Sequence of chain 1.D:
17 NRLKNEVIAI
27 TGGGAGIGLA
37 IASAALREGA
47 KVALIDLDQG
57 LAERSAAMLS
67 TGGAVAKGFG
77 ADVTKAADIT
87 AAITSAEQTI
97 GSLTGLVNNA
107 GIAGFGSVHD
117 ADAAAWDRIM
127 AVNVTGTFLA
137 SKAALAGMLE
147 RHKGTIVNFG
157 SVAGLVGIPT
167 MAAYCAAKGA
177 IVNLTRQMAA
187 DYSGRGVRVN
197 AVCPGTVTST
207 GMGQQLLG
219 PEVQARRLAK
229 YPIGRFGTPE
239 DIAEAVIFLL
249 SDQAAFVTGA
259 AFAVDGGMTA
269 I

The small molecule below binds the protein below.
Small molecule (SMILES): C[C@H](O)CSCCS(=O)(=O)O

Binding-site contacts:
Ligand atom CAI contacts residue LEU212 of chain 1.D at 4.3 Å (hydrophobic).
Ligand atom CAF contacts residue THR202 of chain 1.D at 3.4 Å.
Ligand atom OAB contacts residue ARG225 of chain 1.D at 3.2 Å.
Ligand atom CAI contacts residue THR202 of chain 1.D at 3.9 Å.
Ligand atom CAJ contacts residue NAI1 of chain 1.K at 3.3 Å.
Ligand atom CAG contacts residue THR202 of chain 1.D at 4.0 Å.
Ligand atom OAL contacts residue MET266 of chain 1.D at 3.6 Å.
Ligand atom CAF contacts residue VAL158 of chain 1.D at 3.8 Å (hydrophobic).
Ligand atom CAI contacts residue NAI1 of chain 1.K at 4.1 Å.
Ligand atom SAH contacts residue SER157 of chain 1.D at 4.3 Å.
Ligand atom OAD contacts residue ILE164 of chain 1.D at 3.9 Å.
Ligand atom CAJ contacts residue TYR170 of chain 1.D at 3.7 Å (hydrophobic).
Ligand atom CAI contacts residue SER157 of chain 1.D at 4.0 Å.
Ligand atom OAL contacts residue LYS228 of chain 1.D at 4.1 Å.
Ligand atom CAG contacts residue ILE164 of chain 1.D at 4.0 Å (hydrophobic).
Ligand atom SAE contacts residue THR202 of chain 1.D at 3.4 Å (h-bond).
Ligand atom CAJ contacts residue SER157 of chain 1.D at 3.7 Å.
Ligand atom OAC contacts residue TYR170 of chain 1.D at 2.8 Å (h-bond).
Ligand atom OAL contacts residue TYR229 of chain 1.D at 2.8 Å (h-bond).
Ligand atom CAF contacts residue ILE164 of chain 1.D at 4.1 Å (hydrophobic).
Ligand atom SAH contacts residue MET167 of chain 1.D at 4.1 Å.
Ligand atom SAH contacts residue ALA159 of chain 1.D at 3.9 Å.
Ligand atom SAE contacts residue TYR229 of chain 1.D at 3.8 Å.
Ligand atom OAL contacts residue VAL158 of chain 1.D at 4.5 Å.
Ligand atom OAC contacts residue ALA159 of chain 1.D at 4.3 Å.
Ligand atom CAG contacts residue LEU212 of chain 1.D at 4.0 Å (hydrophobic).
Ligand atom OAL contacts residue THR202 of chain 1.D at 3.7 Å.
Ligand atom CAG contacts residue MET167 of chain 1.D at 4.5 Å (hydrophobic).
Ligand atom SAH contacts residue TYR170 of chain 1.D at 4.2 Å.
Ligand atom SAE contacts residue ARG225 of chain 1.D at 4.4 Å.
Ligand atom CAK contacts residue TYR170 of chain 1.D at 3.5 Å (hydrophobic).
Ligand atom CAK contacts residue NAI1 of chain 1.K at 4.0 Å.
Ligand atom OAB contacts residue LEU212 of chain 1.D at 4.2 Å.
Ligand atom OAC contacts residue NAI1 of chain 1.K at 3.1 Å.
Ligand atom OAB contacts residue THR202 of chain 1.D at 2.7 Å (h-bond).
Ligand atom OAC contacts residue SER157 of chain 1.D at 2.5 Å (h-bond).
Ligand atom CAK contacts residue MET208 of chain 1.D at 3.8 Å (hydrophobic).
Ligand atom OAD contacts residue LYS228 of chain 1.D at 4.0 Å.
Ligand atom OAB contacts residue TYR229 of chain 1.D at 4.0 Å.
Ligand atom CAF contacts residue TYR229 of chain 1.D at 4.0 Å (hydrophobic).